Binding-site contacts:
Ligand atom O5 contacts residue HIS149 of chain 51.E at 3.5 Å (h-bond).
Ligand atom C5 contacts residue HIS158 of chain 51.E at 4.2 Å.
Ligand atom C3 contacts residue ASN153 of chain 51.E at 3.8 Å.
Ligand atom C6 contacts residue HIS149 of chain 51.E at 4.2 Å.
Ligand atom O5 contacts residue THR155 of chain 51.E at 4.3 Å.
Ligand atom C8 contacts residue ASN153 of chain 51.E at 4.0 Å.
Ligand atom O5 contacts residue HIS158 of chain 51.E at 3.1 Å (h-bond).
Ligand atom C7 contacts residue HIS149 of chain 51.E at 4.5 Å.
Ligand atom O6 contacts residue HIS158 of chain 51.E at 2.8 Å (h-bond).
Ligand atom C6 contacts residue HIS158 of chain 51.E at 4.0 Å.
Ligand atom C1 contacts residue HIS158 of chain 51.E at 3.9 Å.
Ligand atom O5 contacts residue ASN153 of chain 51.E at 2.3 Å (h-bond).
Ligand atom C3 contacts residue HIS149 of chain 51.E at 4.5 Å.
Ligand atom C2 contacts residue ASN153 of chain 51.E at 2.4 Å.
Ligand atom C4 contacts residue HIS149 of chain 51.E at 4.4 Å.
Ligand atom C5 contacts residue HIS149 of chain 51.E at 4.4 Å.
Ligand atom C1 contacts residue ASN153 of chain 51.E at 1.4 Å.
Ligand atom N2 contacts residue ASN153 of chain 51.E at 2.9 Å (h-bond).
Ligand atom C1 contacts residue THR155 of chain 51.E at 4.0 Å.
Ligand atom O7 contacts residue HIS149 of chain 51.E at 3.6 Å.
Ligand atom C7 contacts residue ASN153 of chain 51.E at 3.3 Å.
Ligand atom O7 contacts residue ASN153 of chain 51.E at 3.3 Å (h-bond).
Ligand atom C8 contacts residue GLY102 of chain 51.C at 3.3 Å.
Ligand atom C5 contacts residue ASN153 of chain 51.E at 3.6 Å.
Ligand atom O6 contacts residue GLY156 of chain 51.E at 4.5 Å.
Ligand atom C1 contacts residue HIS149 of chain 51.E at 3.6 Å.
Ligand atom O6 contacts residue ASN153 of chain 51.E at 4.5 Å.
Ligand atom C4 contacts residue ASN153 of chain 51.E at 4.2 Å.
Ligand atom C2 contacts residue HIS149 of chain 51.E at 3.7 Å.
Ligand atom O3 contacts residue HIS149 of chain 51.E at 4.2 Å.
Ligand atom O6 contacts residue HIS149 of chain 51.E at 3.0 Å (h-bond).

Sequence of chain 51.C:
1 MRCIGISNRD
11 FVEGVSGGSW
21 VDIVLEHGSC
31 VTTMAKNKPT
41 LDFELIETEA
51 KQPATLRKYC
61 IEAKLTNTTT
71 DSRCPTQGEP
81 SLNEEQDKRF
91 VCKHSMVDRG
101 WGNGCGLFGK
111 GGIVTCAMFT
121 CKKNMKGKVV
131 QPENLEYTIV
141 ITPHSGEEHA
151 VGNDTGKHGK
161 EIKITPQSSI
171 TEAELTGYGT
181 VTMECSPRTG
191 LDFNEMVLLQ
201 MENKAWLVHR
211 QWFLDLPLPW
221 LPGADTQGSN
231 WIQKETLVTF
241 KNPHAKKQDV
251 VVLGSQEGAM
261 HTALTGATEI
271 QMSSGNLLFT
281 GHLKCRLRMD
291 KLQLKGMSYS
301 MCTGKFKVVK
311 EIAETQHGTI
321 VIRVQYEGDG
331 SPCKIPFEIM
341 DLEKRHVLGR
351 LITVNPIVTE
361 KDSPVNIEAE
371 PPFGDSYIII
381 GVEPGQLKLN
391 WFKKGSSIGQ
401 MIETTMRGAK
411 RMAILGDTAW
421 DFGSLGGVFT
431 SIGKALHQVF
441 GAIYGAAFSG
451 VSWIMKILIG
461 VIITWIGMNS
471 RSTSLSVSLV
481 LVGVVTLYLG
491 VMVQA

The small molecule below binds the protein below.
Small molecule (SMILES): CC(=O)N[C@H]1[C@H](O[C@H]2[C@H](O)[C@@H](NC(C)=O)CO[C@@H]2CO)O[C@H](CO)[C@@H](O)[C@@H]1O

Sequence of chain 51.E:
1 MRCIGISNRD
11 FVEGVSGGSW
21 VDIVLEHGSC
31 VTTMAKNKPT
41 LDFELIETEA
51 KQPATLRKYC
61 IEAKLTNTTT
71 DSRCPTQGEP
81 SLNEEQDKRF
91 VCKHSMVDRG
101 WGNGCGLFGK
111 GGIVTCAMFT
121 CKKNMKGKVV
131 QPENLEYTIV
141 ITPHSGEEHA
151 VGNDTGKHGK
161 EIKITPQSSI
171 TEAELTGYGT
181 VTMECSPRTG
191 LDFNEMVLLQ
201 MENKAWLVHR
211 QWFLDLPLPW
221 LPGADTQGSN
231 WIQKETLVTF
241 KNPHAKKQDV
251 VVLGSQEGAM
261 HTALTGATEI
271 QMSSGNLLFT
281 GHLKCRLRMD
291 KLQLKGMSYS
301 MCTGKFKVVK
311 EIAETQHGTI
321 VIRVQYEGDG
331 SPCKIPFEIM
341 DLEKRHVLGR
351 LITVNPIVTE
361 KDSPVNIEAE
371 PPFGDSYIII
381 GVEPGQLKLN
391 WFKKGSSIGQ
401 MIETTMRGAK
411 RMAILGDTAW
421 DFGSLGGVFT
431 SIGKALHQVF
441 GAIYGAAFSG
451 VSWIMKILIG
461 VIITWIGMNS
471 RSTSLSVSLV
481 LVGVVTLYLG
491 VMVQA